Sequence of chain 1.C:
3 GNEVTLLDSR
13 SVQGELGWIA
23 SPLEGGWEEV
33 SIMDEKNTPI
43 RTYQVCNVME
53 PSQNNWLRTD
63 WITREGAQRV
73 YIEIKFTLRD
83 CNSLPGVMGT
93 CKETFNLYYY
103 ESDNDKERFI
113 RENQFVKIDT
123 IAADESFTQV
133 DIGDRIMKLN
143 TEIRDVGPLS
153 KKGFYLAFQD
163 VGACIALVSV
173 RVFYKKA

This protein binds this small molecule.
Small molecule (SMILES): C[C@H](O)CCO

Binding-site contacts:
Ligand atom O1 contacts residue SER128 of chain 1.C at 2.7 Å (h-bond).
Ligand atom O1 contacts residue GLU144 of chain 1.C at 3.0 Å (salt-bridge).
Ligand atom C2 contacts residue ASP126 of chain 1.C at 3.1 Å.
Ligand atom C1 contacts residue GLU144 of chain 1.C at 3.9 Å.
Ligand atom C3 contacts residue ASP126 of chain 1.C at 4.0 Å.
Ligand atom C1 contacts residue SER128 of chain 1.C at 4.0 Å.
Ligand atom C4 contacts residue ASP126 of chain 1.C at 4.2 Å.
Ligand atom C1 contacts residue ASP126 of chain 1.C at 4.3 Å.
Ligand atom O1 contacts residue ASP126 of chain 1.C at 4.0 Å.